Binding-site contacts:
Ligand atom C6 contacts residue VAL47 of chain 2.A at 3.8 Å (hydrophobic).
Ligand atom O2 contacts residue ASN49 of chain 2.A at 2.8 Å (h-bond).
Ligand atom S1 contacts residue TRP79 of chain 2.A at 3.6 Å.
Ligand atom C10 contacts residue SER88 of chain 2.A at 3.9 Å.
Ligand atom C3 contacts residue TRP108 of chain 2.A at 3.8 Å (hydrophobic).
Ligand atom C1 contacts residue ASP128 of chain 2.A at 3.7 Å.
Ligand atom C1 contacts residue TYR43 of chain 2.A at 3.5 Å (hydrophobic).
Ligand atom C11 contacts residue TRP120 of chain 4.A at 4.0 Å (hydrophobic).
Ligand atom S1 contacts residue TRP92 of chain 2.A at 3.8 Å.
Ligand atom O1 contacts residue LEU25 of chain 2.A at 4.0 Å.
Ligand atom C2 contacts residue VAL47 of chain 2.A at 3.8 Å (hydrophobic).
Ligand atom S1 contacts residue THR90 of chain 2.A at 3.5 Å (h-bond).
Ligand atom N2 contacts residue TYR43 of chain 2.A at 3.9 Å.
Ligand atom C1 contacts residue ASN23 of chain 2.A at 3.8 Å.
Ligand atom O1 contacts residue ASN23 of chain 2.A at 3.0 Å (h-bond).
Ligand atom O1 contacts residue ASP128 of chain 2.A at 3.8 Å.
Ligand atom C7 contacts residue TRP79 of chain 2.A at 3.8 Å (hydrophobic).
Ligand atom C11 contacts residue ASN49 of chain 2.A at 3.9 Å.
Ligand atom N2 contacts residue ASN23 of chain 2.A at 3.9 Å.
Ligand atom C8 contacts residue VAL47 of chain 2.A at 4.0 Å (hydrophobic).
Ligand atom C1 contacts residue LEU25 of chain 2.A at 3.7 Å (hydrophobic).
Ligand atom C7 contacts residue LEU110 of chain 2.A at 3.9 Å (hydrophobic).
Ligand atom O1 contacts residue SER45 of chain 2.A at 4.0 Å.
Ligand atom C6 contacts residue SER45 of chain 2.A at 3.4 Å.
Ligand atom O2 contacts residue TRP120 of chain 4.A at 4.0 Å.
Ligand atom N1 contacts residue LEU25 of chain 2.A at 3.9 Å.
Ligand atom O2 contacts residue GLY48 of chain 2.A at 3.3 Å.
Ligand atom C5 contacts residue TRP120 of chain 4.A at 3.6 Å (hydrophobic).
Ligand atom O1 contacts residue TYR43 of chain 2.A at 2.7 Å (h-bond).
Ligand atom C1 contacts residue SER45 of chain 2.A at 3.9 Å.
Ligand atom C3 contacts residue ASP128 of chain 2.A at 3.9 Å.
Ligand atom C2 contacts residue TRP120 of chain 4.A at 3.7 Å (hydrophobic).
Ligand atom O1 contacts residue SER27 of chain 2.A at 2.7 Å (h-bond).
Ligand atom C4 contacts residue TRP108 of chain 2.A at 3.3 Å (hydrophobic).
Ligand atom C9 contacts residue TRP79 of chain 2.A at 3.7 Å (hydrophobic).
Ligand atom N2 contacts residue ASP128 of chain 2.A at 2.8 Å (salt-bridge).
Ligand atom C1 contacts residue SER27 of chain 2.A at 3.7 Å.
Ligand atom N1 contacts residue SER45 of chain 2.A at 3.0 Å (h-bond).
Ligand atom N1 contacts residue VAL47 of chain 2.A at 3.6 Å.
Ligand atom N2 contacts residue LEU25 of chain 2.A at 3.8 Å.

Sequence of chain 2.A:
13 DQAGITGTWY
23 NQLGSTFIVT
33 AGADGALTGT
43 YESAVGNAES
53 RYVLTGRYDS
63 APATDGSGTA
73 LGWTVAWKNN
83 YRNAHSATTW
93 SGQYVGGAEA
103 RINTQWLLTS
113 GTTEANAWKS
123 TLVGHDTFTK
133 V

This small molecule binds to this protein.
Small molecule (SMILES): CC1(C)C(=O)N2C(C)(C)C(=O)N3c4ccc(C(=O)NCCCCC[C@@H]5SC[C@@H]6NC(=O)N[C@@H]65)cc4N4C(=O)C(C)(C)N(C1=O)[Fe]342

Sequence of chain 4.A:
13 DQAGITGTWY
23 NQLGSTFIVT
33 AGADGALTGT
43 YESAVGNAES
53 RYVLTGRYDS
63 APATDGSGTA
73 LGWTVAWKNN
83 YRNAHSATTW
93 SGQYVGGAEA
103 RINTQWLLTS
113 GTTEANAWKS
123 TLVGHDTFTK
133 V